This small molecule binds to this protein.
Small molecule (SMILES): CC1=C(/C=C/C(C)=C/C=C/C(C)=C/CO)C(C)(C)CCC1

Sequence of chain 1.B:
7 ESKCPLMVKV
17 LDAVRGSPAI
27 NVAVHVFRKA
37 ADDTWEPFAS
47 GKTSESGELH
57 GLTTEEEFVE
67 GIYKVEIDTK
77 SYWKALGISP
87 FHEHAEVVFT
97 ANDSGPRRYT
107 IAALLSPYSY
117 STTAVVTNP

Binding-site contacts:
Ligand atom C3 contacts residue PHE45 of chain 1.E at 4.2 Å (hydrophobic).
Ligand atom C11 contacts residue MET73 of chain 1.E at 4.0 Å (hydrophobic).
Ligand atom C11 contacts residue LEU37 of chain 1.E at 3.9 Å (hydrophobic).
Ligand atom C4 contacts residue ALA55 of chain 1.E at 4.0 Å (hydrophobic).
Ligand atom C20 contacts residue PHE36 of chain 1.E at 4.1 Å (hydrophobic).
Ligand atom C18 contacts residue TYR90 of chain 1.E at 4.0 Å (hydrophobic).
Ligand atom C17 contacts residue PHE135 of chain 1.E at 3.3 Å (hydrophobic).
Ligand atom O1 contacts residue LEU97 of chain 1.E at 3.5 Å.
Ligand atom O1 contacts residue GLN98 of chain 1.E at 3.1 Å (h-bond).
Ligand atom C20 contacts residue GLN98 of chain 1.E at 3.0 Å.
Ligand atom C2 contacts residue ALA57 of chain 1.E at 3.9 Å (hydrophobic).
Ligand atom C8 contacts residue LEU37 of chain 1.E at 3.6 Å (hydrophobic).
Ligand atom C4 contacts residue ALA57 of chain 1.E at 4.1 Å (hydrophobic).
Ligand atom C14 contacts residue VAL61 of chain 1.E at 4.1 Å (hydrophobic).
Ligand atom C15 contacts residue GLY83 of chain 1.B at 3.8 Å.
Ligand atom C2 contacts residue ALA43 of chain 1.E at 3.8 Å (hydrophobic).
Ligand atom C15 contacts residue VAL61 of chain 1.E at 3.9 Å (hydrophobic).
Ligand atom C7 contacts residue MET88 of chain 1.E at 3.6 Å (hydrophobic).
Ligand atom C3 contacts residue MET88 of chain 1.E at 4.0 Å (hydrophobic).
Ligand atom C4 contacts residue MET88 of chain 1.E at 3.7 Å (hydrophobic).
Ligand atom C15 contacts residue GLN98 of chain 1.E at 4.0 Å.
Ligand atom C16 contacts residue TYR133 of chain 1.E at 4.1 Å (hydrophobic).
Ligand atom C18 contacts residue MET88 of chain 1.E at 3.7 Å (hydrophobic).
Ligand atom C12 contacts residue MET73 of chain 1.E at 3.8 Å (hydrophobic).
Ligand atom C16 contacts residue GLN117 of chain 1.E at 3.9 Å.
Ligand atom C9 contacts residue LEU37 of chain 1.E at 3.7 Å (hydrophobic).
Ligand atom C20 contacts residue LEU35 of chain 1.E at 3.9 Å (hydrophobic).
Ligand atom C12 contacts residue LEU37 of chain 1.E at 4.0 Å (hydrophobic).
Ligand atom C13 contacts residue GLN98 of chain 1.E at 4.0 Å.
Ligand atom C19 contacts residue PHE36 of chain 1.E at 3.6 Å (hydrophobic).
Ligand atom C16 contacts residue HIS104 of chain 1.E at 3.6 Å.
Ligand atom C18 contacts residue MET73 of chain 1.E at 4.1 Å (hydrophobic).
Ligand atom C10 contacts residue LEU37 of chain 1.E at 3.5 Å (hydrophobic).
Ligand atom O1 contacts residue GLY83 of chain 1.B at 2.9 Å (h-bond).
Ligand atom C10 contacts residue MET73 of chain 1.E at 3.6 Å (hydrophobic).
Ligand atom C16 contacts residue PHE135 of chain 1.E at 3.9 Å (hydrophobic).
Ligand atom C16 contacts residue MET88 of chain 1.E at 3.9 Å (hydrophobic).
Ligand atom C5 contacts residue MET88 of chain 1.E at 3.5 Å (hydrophobic).
Ligand atom C14 contacts residue GLN98 of chain 1.E at 4.0 Å.
Ligand atom C6 contacts residue MET88 of chain 1.E at 3.6 Å (hydrophobic).

Sequence of chain 1.E:
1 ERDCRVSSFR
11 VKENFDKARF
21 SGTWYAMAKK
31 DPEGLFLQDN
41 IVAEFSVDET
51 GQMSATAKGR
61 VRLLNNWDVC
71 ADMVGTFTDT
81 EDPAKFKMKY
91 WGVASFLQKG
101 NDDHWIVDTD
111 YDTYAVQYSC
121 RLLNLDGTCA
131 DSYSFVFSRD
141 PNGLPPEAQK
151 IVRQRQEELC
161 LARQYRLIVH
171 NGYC